Binding-site contacts:
Ligand atom O6 contacts residue TYR157 of chain 1.A at 3.0 Å (h-bond).
Ligand atom C2 contacts residue LYS17 of chain 1.A at 3.8 Å.
Ligand atom C3 contacts residue ARG68 of chain 1.A at 3.8 Å.
Ligand atom C1 contacts residue LYS17 of chain 1.A at 3.9 Å.
Ligand atom O6 contacts residue GLU155 of chain 1.A at 2.7 Å (salt-bridge).
Ligand atom C6 contacts residue TYR157 of chain 1.A at 3.8 Å (hydrophobic).
Ligand atom C3 contacts residue TRP64 of chain 1.A at 3.6 Å (hydrophobic).
Ligand atom C6 contacts residue GLU155 of chain 1.A at 3.5 Å.
Ligand atom O3 contacts residue ARG68 of chain 1.A at 2.8 Å (salt-bridge).
Ligand atom C2 contacts residue GLU113 of chain 1.A at 3.3 Å.
Ligand atom O3 contacts residue TRP342 of chain 1.A at 3.9 Å.
Ligand atom O2 contacts residue ASP67 of chain 1.A at 2.6 Å (salt-bridge).
Ligand atom O2 contacts residue MET332 of chain 1.A at 3.9 Å.
Ligand atom O2 contacts residue LYS17 of chain 1.A at 2.7 Å (salt-bridge).
Ligand atom C2 contacts residue ASP67 of chain 1.A at 3.4 Å.
Ligand atom O2 contacts residue GLU113 of chain 1.A at 2.7 Å (salt-bridge).
Ligand atom C2 contacts residue TRP342 of chain 1.A at 4.0 Å (hydrophobic).
Ligand atom O4 contacts residue ARG68 of chain 1.A at 2.5 Å (salt-bridge).
Ligand atom O5 contacts residue ASP16 of chain 1.A at 4.0 Å.
Ligand atom C4 contacts residue ARG68 of chain 1.A at 3.6 Å.
Ligand atom C1 contacts residue ASP16 of chain 1.A at 3.5 Å.
Ligand atom O1 contacts residue ASN14 of chain 1.A at 3.6 Å.
Ligand atom C3 contacts residue ASP67 of chain 1.A at 3.6 Å.
Ligand atom O2 contacts residue TRP64 of chain 1.A at 3.3 Å (h-bond).
Ligand atom O3 contacts residue ALA65 of chain 1.A at 3.4 Å.
Ligand atom O3 contacts residue ASP67 of chain 1.A at 2.7 Å (salt-bridge).
Ligand atom O6 contacts residue PRO156 of chain 1.A at 3.3 Å.
Ligand atom O2 contacts residue ALA65 of chain 1.A at 3.4 Å.
Ligand atom C6 contacts residue PRO156 of chain 1.A at 3.8 Å (hydrophobic).
Ligand atom C1 contacts residue TYR157 of chain 1.A at 3.5 Å (hydrophobic).
Ligand atom C4 contacts residue TYR157 of chain 1.A at 4.0 Å (hydrophobic).
Ligand atom O3 contacts residue TRP64 of chain 1.A at 3.3 Å (h-bond).
Ligand atom O3 contacts residue GLU113 of chain 1.A at 3.7 Å.
Ligand atom C1 contacts residue TRP232 of chain 1.A at 3.8 Å (hydrophobic).
Ligand atom C2 contacts residue TRP64 of chain 1.A at 4.0 Å (hydrophobic).
Ligand atom O5 contacts residue TYR157 of chain 1.A at 3.4 Å.
Ligand atom O1 contacts residue ASP16 of chain 1.A at 2.8 Å (salt-bridge).
Ligand atom C6 contacts residue TRP342 of chain 1.A at 3.7 Å (hydrophobic).
Ligand atom C4 contacts residue TRP342 of chain 1.A at 3.6 Å (hydrophobic).
Ligand atom O1 contacts residue LYS17 of chain 1.A at 3.2 Å (salt-bridge).

Sequence of chain 1.A:
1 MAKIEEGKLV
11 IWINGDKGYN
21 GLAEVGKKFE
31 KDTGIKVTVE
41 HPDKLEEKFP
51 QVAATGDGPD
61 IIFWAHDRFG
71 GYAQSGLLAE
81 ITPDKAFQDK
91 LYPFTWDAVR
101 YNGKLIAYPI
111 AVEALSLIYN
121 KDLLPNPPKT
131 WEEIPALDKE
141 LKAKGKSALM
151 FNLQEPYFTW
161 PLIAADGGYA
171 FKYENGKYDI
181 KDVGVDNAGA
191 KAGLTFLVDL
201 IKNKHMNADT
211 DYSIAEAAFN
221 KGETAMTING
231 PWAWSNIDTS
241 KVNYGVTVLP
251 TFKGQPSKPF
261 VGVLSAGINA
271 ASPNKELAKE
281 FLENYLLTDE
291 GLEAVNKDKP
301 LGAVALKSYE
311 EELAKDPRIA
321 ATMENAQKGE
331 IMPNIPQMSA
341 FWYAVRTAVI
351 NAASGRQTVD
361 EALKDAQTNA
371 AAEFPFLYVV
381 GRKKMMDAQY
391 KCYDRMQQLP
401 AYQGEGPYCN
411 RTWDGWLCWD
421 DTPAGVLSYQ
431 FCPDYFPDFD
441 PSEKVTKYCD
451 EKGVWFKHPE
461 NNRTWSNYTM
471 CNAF

This small molecule binds to this protein.
Small molecule (SMILES): OC[C@H]1O[C@H](O[C@H]2[C@H](O)[C@@H](O)[C@@H](O)O[C@@H]2CO)[C@H](O)[C@@H](O)[C@@H]1O